A small-molecule ligand and the protein it binds are described below.
Small molecule (SMILES): CCNc1cc2oc3c/c(=[NH+]/CC)c(C)cc-3c(-c3ccccc3C(=O)OCC)c2cc1C

Binding-site contacts:
Ligand atom C15 contacts residue VAL147 of chain 1.B at 3.5 Å (hydrophobic).
Ligand atom C18 contacts residue GLU266 of chain 1.B at 4.0 Å.
Ligand atom C23 contacts residue ALA172 of chain 1.B at 3.3 Å (hydrophobic).
Ligand atom C22 contacts residue ILE255 of chain 1.B at 3.5 Å (hydrophobic).
Ligand atom C23 contacts residue ILE255 of chain 1.B at 3.6 Å (hydrophobic).
Ligand atom C22 contacts residue GLY171 of chain 1.B at 3.9 Å.
Ligand atom C22 contacts residue TYR152 of chain 1.B at 3.8 Å (hydrophobic).
Ligand atom C23 contacts residue GLU253 of chain 1.B at 3.0 Å.
Ligand atom C10 contacts residue GLU253 of chain 1.B at 3.5 Å.
Ligand atom O1 contacts residue PRO144 of chain 1.B at 3.6 Å.
Ligand atom C6 contacts residue PRO144 of chain 1.B at 3.4 Å (hydrophobic).
Ligand atom C3 contacts residue PRO144 of chain 1.B at 4.0 Å (hydrophobic).
Ligand atom N1 contacts residue TYR152 of chain 1.B at 3.4 Å (h-bond).
Ligand atom O27 contacts residue TYR268 of chain 1.B at 4.0 Å.
Ligand atom C22 contacts residue TYR170 of chain 1.B at 3.0 Å (hydrophobic).
Ligand atom C29 contacts residue PHE224 of chain 1.B at 3.6 Å (hydrophobic).
Ligand atom C17 contacts residue SER48 of chain 2.B at 3.7 Å.
Ligand atom C28 contacts residue TYR268 of chain 1.B at 3.5 Å (hydrophobic).
Ligand atom O27 contacts residue PHE224 of chain 1.B at 4.0 Å.
Ligand atom C22 contacts residue GLU253 of chain 1.B at 4.0 Å.
Ligand atom C10 contacts residue TYR187 of chain 1.B at 3.5 Å (hydrophobic).
Ligand atom C5 contacts residue PRO144 of chain 1.B at 3.9 Å (hydrophobic).
Ligand atom N1 contacts residue GLU253 of chain 1.B at 3.9 Å.
Ligand atom C1 contacts residue PRO144 of chain 1.B at 3.2 Å (hydrophobic).
Ligand atom C7 contacts residue VAL147 of chain 1.B at 4.0 Å (hydrophobic).
Ligand atom C28 contacts residue PHE224 of chain 1.B at 3.7 Å (hydrophobic).
Ligand atom C25 contacts residue ILE182 of chain 1.B at 3.6 Å (hydrophobic).
Ligand atom C23 contacts residue TYR170 of chain 1.B at 3.4 Å (hydrophobic).
Ligand atom C6 contacts residue PHE224 of chain 1.B at 4.0 Å (hydrophobic).
Ligand atom C23 contacts residue GLY171 of chain 1.B at 3.4 Å.
Ligand atom C10 contacts residue VAL147 of chain 1.B at 4.0 Å (hydrophobic).
Ligand atom C20 contacts residue TYR152 of chain 1.B at 3.7 Å (hydrophobic).
Ligand atom C23 contacts residue LEU254 of chain 1.B at 4.0 Å (hydrophobic).
Ligand atom C4 contacts residue PHE224 of chain 1.B at 3.7 Å (hydrophobic).
Ligand atom C2 contacts residue PRO144 of chain 1.B at 3.6 Å (hydrophobic).
Ligand atom C25 contacts residue TYR229 of chain 1.B at 3.9 Å (hydrophobic).
Ligand atom C29 contacts residue ILE255 of chain 1.B at 3.7 Å (hydrophobic).
Ligand atom C20 contacts residue TYR170 of chain 1.B at 3.9 Å (hydrophobic).
Ligand atom O1 contacts residue TYR187 of chain 1.B at 3.9 Å.
Ligand atom C5 contacts residue PHE224 of chain 1.B at 3.7 Å (hydrophobic).

Sequence of chain 1.B:
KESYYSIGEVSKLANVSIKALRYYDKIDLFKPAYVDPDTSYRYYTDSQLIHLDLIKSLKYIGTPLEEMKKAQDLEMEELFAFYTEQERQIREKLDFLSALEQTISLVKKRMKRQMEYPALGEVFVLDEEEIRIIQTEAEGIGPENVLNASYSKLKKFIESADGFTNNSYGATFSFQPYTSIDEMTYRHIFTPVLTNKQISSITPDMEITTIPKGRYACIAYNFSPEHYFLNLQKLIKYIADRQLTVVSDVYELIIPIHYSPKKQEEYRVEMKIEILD

Sequence of chain 2.B:
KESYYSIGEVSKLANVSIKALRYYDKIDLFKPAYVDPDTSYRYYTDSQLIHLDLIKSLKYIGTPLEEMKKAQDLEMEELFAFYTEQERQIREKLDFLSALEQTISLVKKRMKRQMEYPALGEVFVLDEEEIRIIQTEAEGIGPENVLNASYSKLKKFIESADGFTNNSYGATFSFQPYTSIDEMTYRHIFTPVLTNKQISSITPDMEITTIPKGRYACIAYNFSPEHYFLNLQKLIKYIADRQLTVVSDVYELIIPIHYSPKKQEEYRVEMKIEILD